Sequence of chain 2.B:
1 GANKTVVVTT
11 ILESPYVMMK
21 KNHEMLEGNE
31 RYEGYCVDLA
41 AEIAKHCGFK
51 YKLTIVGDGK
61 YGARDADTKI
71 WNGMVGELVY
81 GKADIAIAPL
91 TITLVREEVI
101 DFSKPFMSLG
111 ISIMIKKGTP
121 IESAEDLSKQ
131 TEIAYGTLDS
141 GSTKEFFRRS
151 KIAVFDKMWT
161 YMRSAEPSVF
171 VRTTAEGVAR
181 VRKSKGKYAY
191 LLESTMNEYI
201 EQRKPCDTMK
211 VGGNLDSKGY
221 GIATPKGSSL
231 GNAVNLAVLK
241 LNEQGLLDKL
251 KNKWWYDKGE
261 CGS

Binding-site contacts:
Ligand atom OE2 contacts residue GLU193 of chain 2.B at 3.6 Å.
Ligand atom O contacts residue ARG96 of chain 2.B at 2.8 Å (salt-bridge).
Ligand atom C6 contacts residue GLU193 of chain 2.B at 3.2 Å.
Ligand atom N contacts residue PRO89 of chain 2.B at 2.9 Å (h-bond).
Ligand atom OE2 contacts residue THR143 of chain 2.B at 2.6 Å (h-bond).
Ligand atom CD contacts residue SER142 of chain 2.B at 4.0 Å.
Ligand atom CB contacts residue TYR61 of chain 2.B at 3.6 Å (hydrophobic).
Ligand atom C6 contacts residue TYR61 of chain 2.B at 3.7 Å (hydrophobic).
Ligand atom C7 contacts residue LEU138 of chain 2.B at 3.5 Å (hydrophobic).
Ligand atom O contacts residue PRO89 of chain 2.B at 3.8 Å.
Ligand atom OXT contacts residue SER142 of chain 2.B at 2.9 Å (h-bond).
Ligand atom C contacts residue THR91 of chain 2.B at 3.8 Å.
Ligand atom OXT contacts residue TYR61 of chain 2.B at 3.5 Å.
Ligand atom CG contacts residue LEU138 of chain 2.B at 3.5 Å (hydrophobic).
Ligand atom N contacts residue THR91 of chain 2.B at 2.8 Å (h-bond).
Ligand atom CA contacts residue GLU193 of chain 2.B at 3.5 Å.
Ligand atom O contacts residue SER142 of chain 2.B at 4.0 Å.
Ligand atom CG contacts residue TYR61 of chain 2.B at 3.9 Å (hydrophobic).
Ligand atom OXT contacts residue GLY141 of chain 2.B at 3.5 Å.
Ligand atom C contacts residue SER142 of chain 2.B at 3.4 Å.
Ligand atom C6 contacts residue MET196 of chain 2.B at 3.7 Å (hydrophobic).
Ligand atom CB contacts residue GLU193 of chain 2.B at 3.9 Å.
Ligand atom O contacts residue TYR61 of chain 2.B at 3.7 Å.
Ligand atom CD contacts residue THR143 of chain 2.B at 3.4 Å.
Ligand atom O contacts residue LEU90 of chain 2.B at 3.7 Å.
Ligand atom C contacts residue TYR61 of chain 2.B at 3.8 Å (hydrophobic).
Ligand atom OE1 contacts residue THR143 of chain 2.B at 2.8 Å (h-bond).
Ligand atom CD contacts residue LEU138 of chain 2.B at 4.1 Å (hydrophobic).
Ligand atom O contacts residue THR91 of chain 2.B at 2.9 Å (h-bond).
Ligand atom CA contacts residue SER142 of chain 2.B at 3.4 Å.
Ligand atom OE1 contacts residue GLY141 of chain 2.B at 3.3 Å.
Ligand atom OE1 contacts residue SER142 of chain 2.B at 3.0 Å (h-bond).
Ligand atom N contacts residue SER142 of chain 2.B at 4.0 Å.
Ligand atom C7 contacts residue TYR61 of chain 2.B at 3.7 Å (hydrophobic).
Ligand atom CA contacts residue PRO89 of chain 2.B at 4.0 Å (hydrophobic).
Ligand atom CA contacts residue THR91 of chain 2.B at 3.5 Å.
Ligand atom C contacts residue ARG96 of chain 2.B at 3.5 Å.
Ligand atom N contacts residue TYR220 of chain 2.B at 3.6 Å.
Ligand atom OXT contacts residue ARG96 of chain 2.B at 2.9 Å (salt-bridge).
Ligand atom N contacts residue GLU193 of chain 2.B at 2.8 Å (salt-bridge).

A small-molecule ligand and the protein it binds are described below.
Small molecule (SMILES): N[C@H](C(=O)O)[C@@H]1CC[C@@H]1C(=O)O